Sequence of chain 8.A:
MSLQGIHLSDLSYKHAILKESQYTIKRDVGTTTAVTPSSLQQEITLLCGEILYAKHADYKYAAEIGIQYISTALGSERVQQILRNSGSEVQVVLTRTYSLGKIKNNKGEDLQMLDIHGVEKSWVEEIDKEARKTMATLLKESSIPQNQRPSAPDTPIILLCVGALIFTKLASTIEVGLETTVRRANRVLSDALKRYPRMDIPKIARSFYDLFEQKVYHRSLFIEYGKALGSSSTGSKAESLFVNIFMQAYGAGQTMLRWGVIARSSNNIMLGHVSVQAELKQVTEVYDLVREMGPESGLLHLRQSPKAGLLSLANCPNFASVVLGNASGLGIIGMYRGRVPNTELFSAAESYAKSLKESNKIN

Binding-site contacts:
Ligand atom CB contacts residue ILE103 of chain 8.A at 3.8 Å (hydrophobic).
Ligand atom CE2 contacts residue ILE103 of chain 8.A at 3.9 Å (hydrophobic).
Ligand atom CE contacts residue GLU50 of chain 8.A at 3.2 Å.
Ligand atom CG contacts residue ARG132 of chain 8.A at 3.2 Å.
Ligand atom CD1 contacts residue ARG132 of chain 8.A at 3.9 Å.
Ligand atom NE2 contacts residue LYS104 of chain 8.A at 3.0 Å (salt-bridge).
Ligand atom CA contacts residue ASN106 of chain 8.A at 4.0 Å.
Ligand atom O contacts residue LYS104 of chain 8.A at 4.1 Å.
Ligand atom O contacts residue SER153 of chain 8.A at 3.1 Å (h-bond).
Ligand atom CD1 contacts residue ILE103 of chain 8.A at 3.7 Å (hydrophobic).
Ligand atom O contacts residue ARG151 of chain 8.A at 3.6 Å.
Ligand atom CG1 contacts residue ARG132 of chain 8.A at 3.8 Å.
Ligand atom CD2 contacts residue ILE103 of chain 8.A at 3.5 Å (hydrophobic).
Ligand atom CG2 contacts residue ARG151 of chain 8.A at 3.4 Å.
Ligand atom SD contacts residue TYR53 of chain 8.A at 4.0 Å.
Ligand atom CD2 contacts residue LEU139 of chain 8.A at 3.7 Å (hydrophobic).
Ligand atom O contacts residue ARG132 of chain 8.A at 3.8 Å.
Ligand atom SD contacts residue ARG132 of chain 8.A at 3.8 Å.
Ligand atom O contacts residue ARG132 of chain 8.A at 3.7 Å.
Ligand atom CB contacts residue LYS104 of chain 8.A at 3.9 Å.
Ligand atom CG contacts residue ILE103 of chain 8.A at 3.4 Å (hydrophobic).
Ligand atom CD1 contacts residue ALA136 of chain 8.A at 3.9 Å (hydrophobic).
Ligand atom CD1 contacts residue LEU111 of chain 8.A at 3.5 Å (hydrophobic).
Ligand atom CD2 contacts residue MET135 of chain 8.A at 4.0 Å (hydrophobic).
Ligand atom CD1 contacts residue ARG132 of chain 8.A at 3.4 Å.
Ligand atom CB contacts residue ARG151 of chain 8.A at 3.5 Å.
Ligand atom SD contacts residue MET135 of chain 8.A at 3.5 Å.
Ligand atom CE contacts residue TYR53 of chain 8.A at 3.8 Å (hydrophobic).
Ligand atom CE1 contacts residue LEU111 of chain 8.A at 3.9 Å (hydrophobic).
Ligand atom O contacts residue ASN106 of chain 8.A at 3.9 Å.
Ligand atom CB contacts residue ARG132 of chain 8.A at 4.0 Å.
Ligand atom C contacts residue SER153 of chain 8.A at 3.9 Å.
Ligand atom CE contacts residue LEU46 of chain 8.A at 4.0 Å (hydrophobic).
Ligand atom CD1 contacts residue ALA136 of chain 8.A at 3.6 Å (hydrophobic).
Ligand atom CD1 contacts residue LYS133 of chain 8.A at 3.6 Å.
Ligand atom C contacts residue ARG132 of chain 8.A at 4.0 Å.
Ligand atom O contacts residue ASN106 of chain 8.A at 3.6 Å.
Ligand atom CD1 contacts residue MET135 of chain 8.A at 4.1 Å (hydrophobic).
Ligand atom CE contacts residue PRO152 of chain 8.A at 3.6 Å (hydrophobic).
Ligand atom CD1 contacts residue ARG132 of chain 8.A at 3.3 Å.

A protein and the small-molecule ligand that binds it are described below.
Small molecule (SMILES): CC[C@H](C)[C@H](NC(=O)[C@H](CC(C)C)NC(=O)[C@H](CCC(N)=O)NC(=O)[C@H](Cc1ccc(O)cc1)NC(=O)[C@@H](NC(=O)[C@@H](N)CC(=O)O)[C@@H](C)CC)C(=O)N[C@H](C=O)CCSC